The small molecule below binds the protein below.
Small molecule (SMILES): [H]/N=C\c1c[nH]c2nc(N)[nH]c(=O)c12

Sequence of chain 1.L:
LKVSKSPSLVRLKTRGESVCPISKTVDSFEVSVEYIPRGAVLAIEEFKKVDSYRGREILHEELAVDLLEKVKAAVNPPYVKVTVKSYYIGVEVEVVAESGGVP

Sequence of chain 1.H:
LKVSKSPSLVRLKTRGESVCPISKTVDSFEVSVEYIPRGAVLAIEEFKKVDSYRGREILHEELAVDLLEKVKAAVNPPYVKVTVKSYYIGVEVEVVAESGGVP

Binding-site contacts:
Ligand atom N2 contacts residue VAL42 of chain 1.L at 3.6 Å.
Ligand atom C77 contacts residue ASP28 of chain 1.H at 3.5 Å.
Ligand atom O6 contacts residue HIS62 of chain 1.H at 3.1 Å (h-bond).
Ligand atom C7 contacts residue CYS21 of chain 1.H at 2.9 Å (hydrophobic).
Ligand atom C2 contacts residue LEU43 of chain 1.L at 3.8 Å (hydrophobic).
Ligand atom C2 contacts residue GLU63 of chain 1.H at 3.7 Å.
Ligand atom N2 contacts residue ILE45 of chain 1.L at 3.5 Å (h-bond).
Ligand atom C5 contacts residue LEU61 of chain 1.H at 3.7 Å (hydrophobic).
Ligand atom N1 contacts residue LEU61 of chain 1.H at 3.8 Å.
Ligand atom N3 contacts residue ILE45 of chain 1.L at 3.0 Å (h-bond).
Ligand atom N2 contacts residue LEU43 of chain 1.L at 2.6 Å (h-bond).
Ligand atom C4 contacts residue ILE45 of chain 1.L at 3.4 Å (hydrophobic).
Ligand atom C6 contacts residue LEU61 of chain 1.H at 3.4 Å (hydrophobic).
Ligand atom N9 contacts residue ILE45 of chain 1.L at 3.8 Å.
Ligand atom C2 contacts residue ALA44 of chain 1.L at 4.0 Å (hydrophobic).
Ligand atom N3 contacts residue GLU46 of chain 1.L at 4.1 Å.
Ligand atom C8 contacts residue CYS21 of chain 1.H at 3.2 Å (hydrophobic).
Ligand atom N1 contacts residue GLU63 of chain 1.H at 3.0 Å (salt-bridge).
Ligand atom C4 contacts residue GLU46 of chain 1.L at 4.0 Å.
Ligand atom N9 contacts residue TYR90 of chain 1.H at 4.0 Å.
Ligand atom N3 contacts residue LEU2 of chain 1.L at 3.8 Å.
Ligand atom N3 contacts residue ALA44 of chain 1.L at 3.6 Å.
Ligand atom C77 contacts residue CYS21 of chain 1.H at 1.7 Å (hydrophobic).
Ligand atom C6 contacts residue ILE45 of chain 1.L at 4.0 Å (hydrophobic).
Ligand atom N9 contacts residue GLU46 of chain 1.L at 3.0 Å (salt-bridge).
Ligand atom N77 contacts residue CYS21 of chain 1.H at 2.5 Å (h-bond).
Ligand atom C2 contacts residue LEU2 of chain 1.L at 3.9 Å (hydrophobic).
Ligand atom N2 contacts residue GLU63 of chain 1.H at 3.2 Å (salt-bridge).
Ligand atom N2 contacts residue ALA44 of chain 1.L at 3.4 Å.
Ligand atom C7 contacts residue TYR90 of chain 1.H at 4.0 Å (hydrophobic).
Ligand atom O6 contacts residue GLU63 of chain 1.H at 3.3 Å (salt-bridge).
Ligand atom C6 contacts residue GLU63 of chain 1.H at 3.6 Å.
Ligand atom C2 contacts residue ILE45 of chain 1.L at 3.6 Å (hydrophobic).
Ligand atom C5 contacts residue ILE45 of chain 1.L at 3.7 Å (hydrophobic).
Ligand atom N77 contacts residue HIS62 of chain 1.H at 4.0 Å.
Ligand atom C6 contacts residue HIS62 of chain 1.H at 4.1 Å.
Ligand atom C8 contacts residue GLU46 of chain 1.L at 3.2 Å.
Ligand atom N77 contacts residue ASP28 of chain 1.H at 2.9 Å (salt-bridge).
Ligand atom C8 contacts residue TYR90 of chain 1.H at 3.3 Å (hydrophobic).
Ligand atom O6 contacts residue LEU61 of chain 1.H at 3.4 Å.